Sequence of chain 1.A:
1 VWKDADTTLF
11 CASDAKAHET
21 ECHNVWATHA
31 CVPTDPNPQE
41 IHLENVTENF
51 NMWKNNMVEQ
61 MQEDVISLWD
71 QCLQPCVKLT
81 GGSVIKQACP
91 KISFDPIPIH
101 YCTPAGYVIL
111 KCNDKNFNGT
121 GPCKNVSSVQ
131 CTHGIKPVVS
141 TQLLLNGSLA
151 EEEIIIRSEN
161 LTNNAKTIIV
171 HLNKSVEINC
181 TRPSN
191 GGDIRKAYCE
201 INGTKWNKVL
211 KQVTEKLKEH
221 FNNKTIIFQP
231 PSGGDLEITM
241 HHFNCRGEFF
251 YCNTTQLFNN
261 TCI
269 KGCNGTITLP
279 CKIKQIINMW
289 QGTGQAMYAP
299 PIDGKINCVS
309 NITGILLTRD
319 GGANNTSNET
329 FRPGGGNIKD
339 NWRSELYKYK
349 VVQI

A small-molecule ligand and the protein it binds are described below.
Small molecule (SMILES): CC(=O)N[C@H]1[C@H](O[C@H]2[C@H](O)[C@@H](NC(C)=O)CO[C@@H]2CO)O[C@H](CO)[C@@H](O)[C@@H]1O

Binding-site contacts:
Ligand atom C7 contacts residue PRO122 of chain 1.A at 4.3 Å (hydrophobic).
Ligand atom N2 contacts residue ASN118 of chain 1.A at 2.8 Å (h-bond).
Ligand atom O7 contacts residue HIS220 of chain 1.A at 3.8 Å.
Ligand atom O7 contacts residue PRO122 of chain 1.A at 3.9 Å.
Ligand atom O7 contacts residue ASN118 of chain 1.A at 3.0 Å (h-bond).
Ligand atom C2 contacts residue THR120 of chain 1.A at 4.4 Å.
Ligand atom C7 contacts residue ASN118 of chain 1.A at 3.1 Å.
Ligand atom C8 contacts residue LEU161 of chain 1.A at 4.2 Å (hydrophobic).
Ligand atom C1 contacts residue THR120 of chain 1.A at 3.9 Å.
Ligand atom C8 contacts residue PRO122 of chain 1.A at 4.0 Å (hydrophobic).
Ligand atom C3 contacts residue ASN118 of chain 1.A at 3.8 Å.
Ligand atom O6 contacts residue PRO122 of chain 1.A at 4.1 Å.
Ligand atom C8 contacts residue ILE156 of chain 1.A at 4.2 Å (hydrophobic).
Ligand atom C1 contacts residue ASN118 of chain 1.A at 1.4 Å.
Ligand atom O5 contacts residue THR120 of chain 1.A at 4.1 Å.
Ligand atom C5 contacts residue THR120 of chain 1.A at 4.0 Å.
Ligand atom C3 contacts residue THR120 of chain 1.A at 4.3 Å.
Ligand atom N2 contacts residue THR120 of chain 1.A at 4.1 Å.
Ligand atom O7 contacts residue ILE156 of chain 1.A at 4.3 Å.
Ligand atom C2 contacts residue ASN118 of chain 1.A at 2.5 Å.
Ligand atom C4 contacts residue ASN118 of chain 1.A at 4.2 Å.
Ligand atom C8 contacts residue ASN118 of chain 1.A at 4.2 Å.
Ligand atom O5 contacts residue ASN118 of chain 1.A at 2.4 Å (h-bond).
Ligand atom C8 contacts residue SER158 of chain 1.A at 3.6 Å.
Ligand atom C5 contacts residue ASN118 of chain 1.A at 3.7 Å.